Sequence of chain 35.C:
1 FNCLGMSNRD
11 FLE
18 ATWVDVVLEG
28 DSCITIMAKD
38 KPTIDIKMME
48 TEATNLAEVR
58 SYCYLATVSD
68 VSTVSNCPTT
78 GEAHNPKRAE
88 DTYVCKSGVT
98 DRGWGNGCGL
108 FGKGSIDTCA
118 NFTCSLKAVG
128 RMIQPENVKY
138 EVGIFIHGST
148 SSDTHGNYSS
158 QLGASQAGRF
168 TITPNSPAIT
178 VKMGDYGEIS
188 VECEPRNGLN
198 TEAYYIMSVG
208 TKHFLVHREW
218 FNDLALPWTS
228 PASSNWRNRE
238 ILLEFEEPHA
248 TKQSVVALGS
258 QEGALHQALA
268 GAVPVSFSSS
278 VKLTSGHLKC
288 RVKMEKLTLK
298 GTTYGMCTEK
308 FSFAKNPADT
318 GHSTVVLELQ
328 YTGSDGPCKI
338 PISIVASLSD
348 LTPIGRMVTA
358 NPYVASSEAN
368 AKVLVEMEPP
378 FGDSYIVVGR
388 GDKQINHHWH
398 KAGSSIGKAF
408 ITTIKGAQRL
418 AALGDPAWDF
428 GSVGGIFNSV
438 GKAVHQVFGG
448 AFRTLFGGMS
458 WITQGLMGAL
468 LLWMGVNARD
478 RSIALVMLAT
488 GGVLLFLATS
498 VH

The protein below binds the small molecule below.
Small molecule (SMILES): CC(=O)N[C@@H]1[C@@H](O)[C@H](O)[C@@H](CO)O[C@H]1O

Binding-site contacts:
Ligand atom C3 contacts residue ASN118 of chain 35.C at 3.8 Å.
Ligand atom N2 contacts residue ASN118 of chain 35.C at 2.9 Å (h-bond).
Ligand atom O5 contacts residue ASN118 of chain 35.C at 2.4 Å (h-bond).
Ligand atom O6 contacts residue THR89 of chain 35.C at 3.5 Å.
Ligand atom O7 contacts residue ASN118 of chain 35.C at 4.5 Å.
Ligand atom O6 contacts residue ASN118 of chain 35.C at 4.1 Å.
Ligand atom C1 contacts residue SER66 of chain 35.C at 4.2 Å.
Ligand atom C5 contacts residue ASN118 of chain 35.C at 3.7 Å.
Ligand atom C5 contacts residue THR89 of chain 35.C at 4.1 Å.
Ligand atom O7 contacts residue TYR90 of chain 35.C at 3.7 Å.
Ligand atom C5 contacts residue THR120 of chain 35.C at 4.0 Å.
Ligand atom C7 contacts residue TYR90 of chain 35.C at 3.8 Å (hydrophobic).
Ligand atom C1 contacts residue THR89 of chain 35.C at 3.9 Å.
Ligand atom C1 contacts residue ASN118 of chain 35.C at 1.4 Å.
Ligand atom O6 contacts residue PHE119 of chain 35.C at 2.8 Å (h-bond).
Ligand atom C4 contacts residue ASN118 of chain 35.C at 4.2 Å.
Ligand atom C6 contacts residue THR89 of chain 35.C at 4.2 Å.
Ligand atom O5 contacts residue THR89 of chain 35.C at 3.8 Å.
Ligand atom C6 contacts residue PHE119 of chain 35.C at 4.1 Å (hydrophobic).
Ligand atom C2 contacts residue SER66 of chain 35.C at 4.4 Å.
Ligand atom C7 contacts residue ASN118 of chain 35.C at 3.6 Å.
Ligand atom C8 contacts residue ASN118 of chain 35.C at 3.9 Å.
Ligand atom O5 contacts residue PHE119 of chain 35.C at 4.2 Å.
Ligand atom O5 contacts residue THR120 of chain 35.C at 3.4 Å (h-bond).
Ligand atom C2 contacts residue ASN118 of chain 35.C at 2.4 Å.
Ligand atom C6 contacts residue THR120 of chain 35.C at 3.4 Å.
Ligand atom O6 contacts residue THR120 of chain 35.C at 3.1 Å (h-bond).
Ligand atom C8 contacts residue TYR90 of chain 35.C at 3.9 Å (hydrophobic).
Ligand atom N2 contacts residue TYR90 of chain 35.C at 4.5 Å.